Binding-site contacts:
Ligand atom C4 contacts residue ASN1134 of chain 1.C at 4.2 Å.
Ligand atom C8 contacts residue ASN1134 of chain 1.C at 4.3 Å.
Ligand atom C2 contacts residue ASN1134 of chain 1.C at 2.5 Å.
Ligand atom C7 contacts residue ASN1134 of chain 1.C at 3.4 Å.
Ligand atom O6 contacts residue ASN1134 of chain 1.C at 4.5 Å.
Ligand atom C5 contacts residue ASN1134 of chain 1.C at 3.7 Å.
Ligand atom O7 contacts residue ASN1134 of chain 1.C at 3.5 Å (h-bond).
Ligand atom C3 contacts residue ASN1134 of chain 1.C at 3.8 Å.
Ligand atom O5 contacts residue ASN1134 of chain 1.C at 2.4 Å (h-bond).
Ligand atom C1 contacts residue ASN1134 of chain 1.C at 1.4 Å.
Ligand atom N2 contacts residue ASN1134 of chain 1.C at 2.9 Å (h-bond).

Sequence of chain 1.C:
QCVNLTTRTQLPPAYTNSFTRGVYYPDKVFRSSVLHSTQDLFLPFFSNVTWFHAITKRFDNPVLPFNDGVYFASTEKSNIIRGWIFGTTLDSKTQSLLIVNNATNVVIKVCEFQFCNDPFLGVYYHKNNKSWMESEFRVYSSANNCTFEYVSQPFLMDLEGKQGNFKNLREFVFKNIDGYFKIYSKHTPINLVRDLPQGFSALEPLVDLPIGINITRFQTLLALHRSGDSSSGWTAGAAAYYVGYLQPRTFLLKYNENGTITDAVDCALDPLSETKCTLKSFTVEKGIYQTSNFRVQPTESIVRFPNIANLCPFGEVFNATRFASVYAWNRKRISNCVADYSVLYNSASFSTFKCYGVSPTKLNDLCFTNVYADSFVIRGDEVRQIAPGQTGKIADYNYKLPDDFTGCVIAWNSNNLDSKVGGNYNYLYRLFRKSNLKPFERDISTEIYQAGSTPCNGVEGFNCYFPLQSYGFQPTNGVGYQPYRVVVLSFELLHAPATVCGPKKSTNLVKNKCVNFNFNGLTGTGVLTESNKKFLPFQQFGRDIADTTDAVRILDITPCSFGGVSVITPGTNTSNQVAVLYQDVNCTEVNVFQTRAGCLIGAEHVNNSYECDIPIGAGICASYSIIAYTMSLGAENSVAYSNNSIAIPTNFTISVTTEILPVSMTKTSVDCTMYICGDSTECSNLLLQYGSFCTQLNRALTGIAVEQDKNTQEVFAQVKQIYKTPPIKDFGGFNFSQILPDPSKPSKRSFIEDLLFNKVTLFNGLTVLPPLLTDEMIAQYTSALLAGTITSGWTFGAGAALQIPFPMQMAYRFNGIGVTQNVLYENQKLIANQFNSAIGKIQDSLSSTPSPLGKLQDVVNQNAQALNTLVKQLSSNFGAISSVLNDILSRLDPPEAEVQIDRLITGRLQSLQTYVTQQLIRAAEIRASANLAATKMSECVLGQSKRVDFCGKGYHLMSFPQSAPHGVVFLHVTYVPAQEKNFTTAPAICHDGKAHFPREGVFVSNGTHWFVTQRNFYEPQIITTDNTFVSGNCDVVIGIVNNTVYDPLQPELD

A protein and the small-molecule ligand that binds it are described below.
Small molecule (SMILES): CC(=O)N[C@@H]1[C@@H](O)[C@H](O)[C@@H](CO)O[C@H]1O